Sequence of chain 1.B:
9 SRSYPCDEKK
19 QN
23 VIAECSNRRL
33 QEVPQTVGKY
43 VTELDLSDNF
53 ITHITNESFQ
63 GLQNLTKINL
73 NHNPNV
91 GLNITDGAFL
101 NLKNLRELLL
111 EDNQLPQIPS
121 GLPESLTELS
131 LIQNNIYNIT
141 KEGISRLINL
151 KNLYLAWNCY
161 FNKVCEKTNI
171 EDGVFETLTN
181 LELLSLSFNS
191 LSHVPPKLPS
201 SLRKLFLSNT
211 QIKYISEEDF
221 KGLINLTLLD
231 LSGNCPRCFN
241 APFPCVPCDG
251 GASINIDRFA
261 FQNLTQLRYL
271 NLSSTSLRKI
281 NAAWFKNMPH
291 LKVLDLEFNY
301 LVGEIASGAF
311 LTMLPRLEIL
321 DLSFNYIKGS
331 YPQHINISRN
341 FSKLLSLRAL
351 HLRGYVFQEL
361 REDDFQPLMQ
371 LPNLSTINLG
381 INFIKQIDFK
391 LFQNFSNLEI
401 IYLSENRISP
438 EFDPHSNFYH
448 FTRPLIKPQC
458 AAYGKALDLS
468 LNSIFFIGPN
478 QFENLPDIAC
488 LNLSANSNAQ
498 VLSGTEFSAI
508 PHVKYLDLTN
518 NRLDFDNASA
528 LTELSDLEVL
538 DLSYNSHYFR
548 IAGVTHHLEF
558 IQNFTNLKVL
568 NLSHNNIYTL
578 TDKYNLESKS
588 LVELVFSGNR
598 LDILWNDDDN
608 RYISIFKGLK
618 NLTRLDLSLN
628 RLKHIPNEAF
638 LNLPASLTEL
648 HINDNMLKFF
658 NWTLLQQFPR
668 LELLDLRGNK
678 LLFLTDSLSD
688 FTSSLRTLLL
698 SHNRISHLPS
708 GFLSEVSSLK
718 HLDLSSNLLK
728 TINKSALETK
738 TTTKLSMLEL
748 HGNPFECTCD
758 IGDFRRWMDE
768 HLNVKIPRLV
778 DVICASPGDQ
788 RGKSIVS

This small molecule binds to this protein.
Small molecule (SMILES): CC(=O)N[C@H]1[C@H](O[C@H]2[C@H](O)[C@@H](NC(C)=O)CO[C@@H]2CO)O[C@H](CO)[C@@H](O[C@@H]2O[C@H](CO)[C@@H](O)[C@H](O)[C@@H]2O)[C@@H]1O

Binding-site contacts:
Ligand atom O6 contacts residue VAL592 of chain 1.B at 3.8 Å.
Ligand atom O6 contacts residue GLU590 of chain 1.B at 2.8 Å (salt-bridge).
Ligand atom N2 contacts residue SER540 of chain 1.B at 4.0 Å.
Ligand atom C1 contacts residue ASP538 of chain 1.B at 3.5 Å.
Ligand atom C8 contacts residue SER540 of chain 1.B at 3.8 Å.
Ligand atom O3 contacts residue LYS454 of chain 1.B at 3.4 Å (salt-bridge).
Ligand atom N2 contacts residue ASN568 of chain 1.B at 3.0 Å (h-bond).
Ligand atom O4 contacts residue LYS454 of chain 1.B at 2.9 Å (salt-bridge).
Ligand atom C6 contacts residue VAL566 of chain 1.B at 3.5 Å (hydrophobic).
Ligand atom C2 contacts residue ASN568 of chain 1.B at 2.5 Å.
Ligand atom O5 contacts residue ASN568 of chain 1.B at 2.3 Å (h-bond).
Ligand atom C3 contacts residue LYS454 of chain 1.B at 3.6 Å.
Ligand atom O5 contacts residue GLN456 of chain 1.B at 3.3 Å (h-bond).
Ligand atom C3 contacts residue GLN456 of chain 1.B at 3.7 Å.
Ligand atom O3 contacts residue GLN456 of chain 1.B at 2.8 Å (h-bond).
Ligand atom N2 contacts residue ASP538 of chain 1.B at 2.7 Å (salt-bridge).
Ligand atom C3 contacts residue ASN568 of chain 1.B at 3.8 Å.
Ligand atom C8 contacts residue VAL536 of chain 1.B at 4.0 Å (hydrophobic).
Ligand atom C7 contacts residue ASN568 of chain 1.B at 3.7 Å.
Ligand atom C5 contacts residue GLN456 of chain 1.B at 3.8 Å.
Ligand atom C6 contacts residue GLN456 of chain 1.B at 3.6 Å.
Ligand atom C1 contacts residue ASN568 of chain 1.B at 1.4 Å.
Ligand atom O7 contacts residue GLN456 of chain 1.B at 3.6 Å.
Ligand atom O7 contacts residue ASN568 of chain 1.B at 3.9 Å.
Ligand atom C2 contacts residue GLN456 of chain 1.B at 3.9 Å.
Ligand atom C7 contacts residue SER540 of chain 1.B at 3.8 Å.
Ligand atom O5 contacts residue VAL592 of chain 1.B at 3.7 Å.
Ligand atom C8 contacts residue ASP538 of chain 1.B at 3.7 Å.
Ligand atom C3 contacts residue ASP538 of chain 1.B at 3.9 Å.
Ligand atom O5 contacts residue LYS454 of chain 1.B at 3.7 Å.
Ligand atom C6 contacts residue GLU590 of chain 1.B at 3.3 Å.
Ligand atom C1 contacts residue LYS454 of chain 1.B at 3.7 Å.
Ligand atom O7 contacts residue LYS454 of chain 1.B at 3.1 Å (salt-bridge).
Ligand atom O7 contacts residue TYR512 of chain 1.B at 3.2 Å (h-bond).
Ligand atom C4 contacts residue LYS454 of chain 1.B at 3.9 Å.
Ligand atom C4 contacts residue GLN456 of chain 1.B at 3.8 Å.
Ligand atom C7 contacts residue ASP538 of chain 1.B at 3.6 Å.
Ligand atom C2 contacts residue ASP538 of chain 1.B at 3.5 Å.
Ligand atom C5 contacts residue ASN568 of chain 1.B at 3.6 Å.
Ligand atom C2 contacts residue LYS454 of chain 1.B at 3.8 Å.